Binding-site contacts:
Ligand atom C5 contacts residue ASN232 of chain 1.D at 3.6 Å.
Ligand atom O5 contacts residue VAL414 of chain 1.D at 4.2 Å.
Ligand atom O5 contacts residue ASN232 of chain 1.D at 2.3 Å (h-bond).
Ligand atom C1 contacts residue ASN232 of chain 1.D at 1.4 Å.
Ligand atom C8 contacts residue SER415 of chain 1.D at 3.4 Å.
Ligand atom O7 contacts residue SER415 of chain 1.D at 4.3 Å.
Ligand atom C1 contacts residue SER415 of chain 1.D at 3.9 Å.
Ligand atom O3 contacts residue CYS413 of chain 1.D at 4.0 Å.
Ligand atom O7 contacts residue ASN232 of chain 1.D at 4.2 Å.
Ligand atom C7 contacts residue ASN346 of chain 1.D at 4.3 Å.
Ligand atom O5 contacts residue CYS413 of chain 1.D at 4.2 Å.
Ligand atom C4 contacts residue ASN232 of chain 1.D at 4.2 Å.
Ligand atom O6 contacts residue CYS413 of chain 1.D at 3.5 Å.
Ligand atom C6 contacts residue GLY348 of chain 1.D at 3.8 Å.
Ligand atom C6 contacts residue VAL414 of chain 1.D at 4.3 Å (hydrophobic).
Ligand atom C2 contacts residue ASN232 of chain 1.D at 2.5 Å.
Ligand atom C2 contacts residue SER415 of chain 1.D at 3.3 Å.
Ligand atom O3 contacts residue SER415 of chain 1.D at 3.6 Å (h-bond).
Ligand atom C8 contacts residue PHE345 of chain 1.D at 4.4 Å (hydrophobic).
Ligand atom C3 contacts residue ASN232 of chain 1.D at 3.8 Å.
Ligand atom C2 contacts residue VAL414 of chain 1.D at 4.3 Å (hydrophobic).
Ligand atom O6 contacts residue GLY348 of chain 1.D at 3.2 Å (h-bond).
Ligand atom O6 contacts residue ILE407 of chain 1.D at 4.0 Å.
Ligand atom C3 contacts residue VAL414 of chain 1.D at 3.3 Å (hydrophobic).
Ligand atom O6 contacts residue GLN408 of chain 1.D at 4.5 Å.
Ligand atom N2 contacts residue ASN232 of chain 1.D at 2.9 Å (h-bond).
Ligand atom C8 contacts residue ASN346 of chain 1.D at 3.4 Å.
Ligand atom C7 contacts residue ASN232 of chain 1.D at 3.8 Å.
Ligand atom O3 contacts residue LYS35 of chain 1.D at 3.7 Å.
Ligand atom O3 contacts residue VAL414 of chain 1.D at 4.2 Å.
Ligand atom C5 contacts residue VAL414 of chain 1.D at 3.3 Å (hydrophobic).
Ligand atom C3 contacts residue SER415 of chain 1.D at 3.3 Å.
Ligand atom C4 contacts residue VAL414 of chain 1.D at 3.4 Å (hydrophobic).
Ligand atom C8 contacts residue LEU231 of chain 1.D at 4.0 Å (hydrophobic).
Ligand atom C1 contacts residue VAL414 of chain 1.D at 4.2 Å (hydrophobic).
Ligand atom O6 contacts residue CYS347 of chain 1.D at 4.0 Å.
Ligand atom C6 contacts residue CYS413 of chain 1.D at 4.1 Å (hydrophobic).
Ligand atom N2 contacts residue SER415 of chain 1.D at 2.5 Å (h-bond).
Ligand atom O4 contacts residue VAL414 of chain 1.D at 3.1 Å (h-bond).
Ligand atom C7 contacts residue SER415 of chain 1.D at 3.3 Å.

Sequence of chain 1.D:
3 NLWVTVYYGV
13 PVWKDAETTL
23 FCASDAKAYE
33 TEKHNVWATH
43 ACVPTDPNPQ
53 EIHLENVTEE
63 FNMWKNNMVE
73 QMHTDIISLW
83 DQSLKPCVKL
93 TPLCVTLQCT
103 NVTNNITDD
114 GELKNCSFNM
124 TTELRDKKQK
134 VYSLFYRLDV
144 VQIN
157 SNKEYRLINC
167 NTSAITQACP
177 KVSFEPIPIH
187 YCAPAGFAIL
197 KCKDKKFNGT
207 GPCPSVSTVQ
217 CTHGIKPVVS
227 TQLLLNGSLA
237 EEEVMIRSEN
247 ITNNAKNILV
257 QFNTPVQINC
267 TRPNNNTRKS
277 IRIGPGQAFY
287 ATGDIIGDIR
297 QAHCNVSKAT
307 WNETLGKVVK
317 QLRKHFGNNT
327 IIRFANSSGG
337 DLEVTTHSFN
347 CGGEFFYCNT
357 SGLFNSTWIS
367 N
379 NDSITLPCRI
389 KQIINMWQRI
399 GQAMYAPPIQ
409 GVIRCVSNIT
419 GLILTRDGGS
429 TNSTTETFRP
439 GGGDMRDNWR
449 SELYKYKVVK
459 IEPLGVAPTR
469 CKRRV

The protein below binds the small molecule below.
Small molecule (SMILES): CC(=O)N[C@H]1[C@H](O[C@H]2[C@H](O)[C@@H](NC(C)=O)CO[C@@H]2CO)O[C@H](CO)[C@@H](O[C@@H]2O[C@H](CO[C@H]3O[C@H](CO[C@H]4O[C@H](CO)[C@@H](O)[C@H](O)[C@@H]4O)[C@@H](O)[C@H](O)[C@@H]3O)[C@@H](O)[C@H](O[C@H]3O[C@H](CO)[C@@H](O)[C@H](O)[C@@H]3O[C@H]3O[C@H](CO)[C@@H](O)[C@H](O)[C@@H]3O)[C@@H]2O)[C@@H]1O